Binding-site contacts:
Ligand atom O51 contacts residue LYS507 of chain 1.B at 2.9 Å (salt-bridge).
Ligand atom O43 contacts residue LEU269 of chain 1.B at 3.4 Å (h-bond).
Ligand atom P5 contacts residue LYS507 of chain 1.B at 3.2 Å.
Ligand atom O4 contacts residue ARG270 of chain 1.B at 3.9 Å.
Ligand atom O11 contacts residue ARG568 of chain 1.B at 3.4 Å.
Ligand atom O53 contacts residue ARG270 of chain 1.B at 3.7 Å.
Ligand atom O52 contacts residue LYS507 of chain 1.B at 4.5 Å.
Ligand atom O51 contacts residue ARG510 of chain 1.B at 3.7 Å.
Ligand atom C2 contacts residue ARG270 of chain 1.B at 4.1 Å.
Ligand atom O51 contacts residue LYS569 of chain 1.B at 4.2 Å.
Ligand atom O4 contacts residue THR268 of chain 1.B at 4.2 Å.
Ligand atom O52 contacts residue ARG270 of chain 1.B at 3.8 Å.
Ligand atom O5 contacts residue LYS507 of chain 1.B at 4.1 Å.
Ligand atom O43 contacts residue THR268 of chain 1.B at 3.0 Å (h-bond).
Ligand atom O53 contacts residue LYS507 of chain 1.B at 2.5 Å (salt-bridge).
Ligand atom C5 contacts residue ARG270 of chain 1.B at 4.2 Å.
Ligand atom O51 contacts residue GLU511 of chain 1.B at 4.4 Å.
Ligand atom P4 contacts residue THR268 of chain 1.B at 4.1 Å.
Ligand atom P1 contacts residue ARG568 of chain 1.B at 4.5 Å.
Ligand atom O6 contacts residue ARG503 of chain 1.B at 4.4 Å.
Ligand atom O43 contacts residue THR267 of chain 1.B at 4.1 Å.
Ligand atom O42 contacts residue ARG266 of chain 1.B at 3.3 Å (salt-bridge).

This protein binds this small molecule.
Small molecule (SMILES): O=P(O)(O)O[C@@H]1[C@H](O)[C@H](O)[C@@H](OP(=O)(O)O)[C@H](OP(=O)(O)O)[C@H]1O

Sequence of chain 1.B:
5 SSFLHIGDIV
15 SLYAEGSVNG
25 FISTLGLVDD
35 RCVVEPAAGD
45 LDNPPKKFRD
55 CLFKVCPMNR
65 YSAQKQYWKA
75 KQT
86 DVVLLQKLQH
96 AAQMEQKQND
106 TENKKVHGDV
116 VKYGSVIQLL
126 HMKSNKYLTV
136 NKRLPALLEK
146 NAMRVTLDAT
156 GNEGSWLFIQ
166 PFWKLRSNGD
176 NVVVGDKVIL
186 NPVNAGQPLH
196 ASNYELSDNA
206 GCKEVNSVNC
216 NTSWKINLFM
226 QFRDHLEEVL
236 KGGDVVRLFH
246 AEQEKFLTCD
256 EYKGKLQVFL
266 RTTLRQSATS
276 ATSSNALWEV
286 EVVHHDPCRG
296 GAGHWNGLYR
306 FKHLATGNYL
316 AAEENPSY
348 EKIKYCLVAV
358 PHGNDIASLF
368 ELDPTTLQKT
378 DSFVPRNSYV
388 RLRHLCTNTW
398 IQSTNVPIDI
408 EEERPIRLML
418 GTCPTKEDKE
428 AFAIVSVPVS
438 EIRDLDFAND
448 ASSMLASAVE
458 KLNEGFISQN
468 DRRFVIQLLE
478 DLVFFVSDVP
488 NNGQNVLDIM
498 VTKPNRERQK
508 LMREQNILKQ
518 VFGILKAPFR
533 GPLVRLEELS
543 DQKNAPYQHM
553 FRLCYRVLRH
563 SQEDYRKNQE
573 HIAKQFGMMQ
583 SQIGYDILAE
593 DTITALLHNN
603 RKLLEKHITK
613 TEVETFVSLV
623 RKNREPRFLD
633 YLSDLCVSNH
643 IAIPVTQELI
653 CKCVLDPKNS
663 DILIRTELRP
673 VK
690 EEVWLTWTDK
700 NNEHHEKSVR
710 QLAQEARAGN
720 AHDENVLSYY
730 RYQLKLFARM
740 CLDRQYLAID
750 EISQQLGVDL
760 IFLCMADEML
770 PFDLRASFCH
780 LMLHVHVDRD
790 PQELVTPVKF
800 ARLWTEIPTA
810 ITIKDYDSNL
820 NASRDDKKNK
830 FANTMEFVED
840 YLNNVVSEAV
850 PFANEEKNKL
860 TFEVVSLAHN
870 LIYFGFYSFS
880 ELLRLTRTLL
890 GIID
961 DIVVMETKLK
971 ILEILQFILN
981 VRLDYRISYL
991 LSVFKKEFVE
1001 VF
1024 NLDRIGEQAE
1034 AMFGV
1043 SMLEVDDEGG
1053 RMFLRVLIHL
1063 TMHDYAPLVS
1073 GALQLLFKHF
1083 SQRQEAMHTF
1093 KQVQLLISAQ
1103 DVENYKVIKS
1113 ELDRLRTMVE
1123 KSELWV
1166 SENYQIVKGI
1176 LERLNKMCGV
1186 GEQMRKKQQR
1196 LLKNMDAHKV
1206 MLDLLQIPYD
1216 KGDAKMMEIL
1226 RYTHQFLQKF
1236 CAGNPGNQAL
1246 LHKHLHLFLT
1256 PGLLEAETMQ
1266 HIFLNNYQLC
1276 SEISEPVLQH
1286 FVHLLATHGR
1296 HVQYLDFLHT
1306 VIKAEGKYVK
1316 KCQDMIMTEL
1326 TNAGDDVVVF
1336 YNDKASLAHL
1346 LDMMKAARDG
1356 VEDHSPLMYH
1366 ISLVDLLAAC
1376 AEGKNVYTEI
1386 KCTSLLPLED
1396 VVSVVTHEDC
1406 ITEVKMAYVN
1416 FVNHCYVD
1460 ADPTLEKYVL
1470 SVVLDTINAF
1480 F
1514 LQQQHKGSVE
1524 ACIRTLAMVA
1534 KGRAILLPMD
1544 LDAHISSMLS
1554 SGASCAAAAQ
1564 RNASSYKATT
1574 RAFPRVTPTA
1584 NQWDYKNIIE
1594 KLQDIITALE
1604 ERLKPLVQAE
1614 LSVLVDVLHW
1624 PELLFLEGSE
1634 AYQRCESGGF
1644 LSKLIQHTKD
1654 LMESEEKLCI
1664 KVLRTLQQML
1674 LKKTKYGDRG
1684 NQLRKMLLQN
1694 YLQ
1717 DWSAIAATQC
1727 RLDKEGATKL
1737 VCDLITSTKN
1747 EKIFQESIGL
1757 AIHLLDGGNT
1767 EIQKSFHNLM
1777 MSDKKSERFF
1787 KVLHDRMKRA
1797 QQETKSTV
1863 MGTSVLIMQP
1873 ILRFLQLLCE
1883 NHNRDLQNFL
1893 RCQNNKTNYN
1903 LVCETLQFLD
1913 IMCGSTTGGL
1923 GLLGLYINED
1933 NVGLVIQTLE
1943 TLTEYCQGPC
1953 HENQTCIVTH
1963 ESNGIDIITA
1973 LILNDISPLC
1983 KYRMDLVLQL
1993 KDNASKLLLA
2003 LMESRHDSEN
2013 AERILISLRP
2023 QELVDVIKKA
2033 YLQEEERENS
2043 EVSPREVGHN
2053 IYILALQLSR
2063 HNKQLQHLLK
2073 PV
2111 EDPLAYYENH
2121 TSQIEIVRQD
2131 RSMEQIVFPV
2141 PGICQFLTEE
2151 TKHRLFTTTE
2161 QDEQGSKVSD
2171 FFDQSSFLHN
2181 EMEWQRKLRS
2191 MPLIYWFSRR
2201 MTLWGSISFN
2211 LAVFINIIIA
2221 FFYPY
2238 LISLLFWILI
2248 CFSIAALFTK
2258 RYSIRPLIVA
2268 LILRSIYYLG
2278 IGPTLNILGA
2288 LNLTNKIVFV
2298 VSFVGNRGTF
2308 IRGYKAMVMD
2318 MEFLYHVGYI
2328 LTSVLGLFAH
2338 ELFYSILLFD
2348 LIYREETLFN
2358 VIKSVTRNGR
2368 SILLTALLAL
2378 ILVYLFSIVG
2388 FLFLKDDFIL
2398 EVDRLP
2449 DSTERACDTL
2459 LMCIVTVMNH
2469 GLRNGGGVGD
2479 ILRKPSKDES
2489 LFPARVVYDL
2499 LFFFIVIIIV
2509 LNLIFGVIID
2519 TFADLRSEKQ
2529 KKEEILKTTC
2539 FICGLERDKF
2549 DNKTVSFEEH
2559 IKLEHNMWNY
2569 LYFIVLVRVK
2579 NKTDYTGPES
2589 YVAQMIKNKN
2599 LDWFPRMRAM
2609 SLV